Binding-site contacts:
Ligand atom CA contacts residue GLY115 of chain 1.B at 3.9 Å.
Ligand atom CA contacts residue LYS122 of chain 1.B at 1.4 Å.
Ligand atom C contacts residue LYS122 of chain 1.B at 2.4 Å.
Ligand atom C contacts residue TYR24 of chain 1.B at 3.7 Å (hydrophobic).
Ligand atom CB contacts residue GLN118 of chain 1.B at 3.8 Å.
Ligand atom CB contacts residue GLU84 of chain 1.B at 3.8 Å.
Ligand atom O contacts residue TYR24 of chain 1.B at 3.8 Å.
Ligand atom OXT contacts residue ARG114 of chain 1.B at 4.1 Å.
Ligand atom OXT contacts residue TYR82 of chain 1.B at 4.0 Å.
Ligand atom CB contacts residue LYS122 of chain 1.B at 2.5 Å.
Ligand atom C contacts residue TYR82 of chain 1.B at 3.5 Å (hydrophobic).
Ligand atom CB contacts residue PHE120 of chain 1.B at 3.6 Å (hydrophobic).
Ligand atom CA contacts residue GLU84 of chain 1.B at 3.9 Å.
Ligand atom C contacts residue ARG114 of chain 1.B at 4.0 Å.
Ligand atom OXT contacts residue TYR24 of chain 1.B at 2.7 Å (h-bond).
Ligand atom CB contacts residue GLY115 of chain 1.B at 4.3 Å.
Ligand atom OXT contacts residue LYS122 of chain 1.B at 3.6 Å (salt-bridge).
Ligand atom C contacts residue GLY115 of chain 1.B at 4.2 Å.
Ligand atom O contacts residue TYR82 of chain 1.B at 3.2 Å (h-bond).
Ligand atom OXT contacts residue GLN118 of chain 1.B at 2.8 Å (h-bond).
Ligand atom CA contacts residue TYR82 of chain 1.B at 4.0 Å (hydrophobic).
Ligand atom O contacts residue LYS122 of chain 1.B at 2.9 Å (salt-bridge).
Ligand atom C contacts residue ALA111 of chain 1.B at 4.0 Å (hydrophobic).
Ligand atom CA contacts residue ALA111 of chain 1.B at 3.9 Å (hydrophobic).
Ligand atom O contacts residue ARG114 of chain 1.B at 3.0 Å (salt-bridge).
Ligand atom C contacts residue GLN118 of chain 1.B at 3.6 Å.
Ligand atom O contacts residue ALA111 of chain 1.B at 3.5 Å.
Ligand atom CA contacts residue GLN118 of chain 1.B at 3.9 Å.
Ligand atom O contacts residue GLY115 of chain 1.B at 4.5 Å.

The protein below binds the small molecule below.
Small molecule (SMILES): CC(=O)C(=O)O

Sequence of chain 1.B:
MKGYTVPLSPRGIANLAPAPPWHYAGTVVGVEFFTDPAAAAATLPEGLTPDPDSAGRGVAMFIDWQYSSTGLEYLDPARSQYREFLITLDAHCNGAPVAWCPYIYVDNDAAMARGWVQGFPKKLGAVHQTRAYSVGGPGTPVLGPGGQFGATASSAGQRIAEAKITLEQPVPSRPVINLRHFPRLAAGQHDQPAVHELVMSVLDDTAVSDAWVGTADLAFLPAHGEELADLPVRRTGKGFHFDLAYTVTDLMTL